Binding-site contacts:
Ligand atom C1 contacts residue MET279 of chain 1.B at 4.3 Å (hydrophobic).
Ligand atom C13 contacts residue LEU149 of chain 1.B at 3.9 Å (hydrophobic).
Ligand atom C16 contacts residue PHE192 of chain 1.B at 4.2 Å (hydrophobic).
Ligand atom C15 contacts residue PHE226 of chain 1.B at 3.4 Å (hydrophobic).
Ligand atom O3 contacts residue MET279 of chain 1.B at 3.3 Å.
Ligand atom C9 contacts residue PHE259 of chain 1.B at 4.3 Å (hydrophobic).
Ligand atom O3 contacts residue GLU282 of chain 1.B at 4.3 Å.
Ligand atom C14 contacts residue PRO187 of chain 1.B at 4.0 Å (hydrophobic).
Ligand atom O17 contacts residue NAP1 of chain 1.J at 3.6 Å.
Ligand atom O3 contacts residue VAL283 of chain 1.B at 3.9 Å.
Ligand atom C18 contacts residue TYR155 of chain 1.B at 4.0 Å (hydrophobic).
Ligand atom O17 contacts residue GLY144 of chain 1.B at 3.5 Å (h-bond).
Ligand atom C3 contacts residue MET279 of chain 1.B at 3.5 Å (hydrophobic).
Ligand atom C18 contacts residue ASN152 of chain 1.B at 4.2 Å.
Ligand atom O17 contacts residue CYS185 of chain 1.B at 4.3 Å.
Ligand atom C8 contacts residue PRO187 of chain 1.B at 4.2 Å (hydrophobic).
Ligand atom C6 contacts residue SER222 of chain 1.B at 4.2 Å.
Ligand atom C18 contacts residue LEU149 of chain 1.B at 3.2 Å (hydrophobic).
Ligand atom C16 contacts residue TYR155 of chain 1.B at 4.3 Å (hydrophobic).
Ligand atom C12 contacts residue LEU149 of chain 1.B at 3.4 Å (hydrophobic).
Ligand atom C12 contacts residue VAL143 of chain 1.B at 3.1 Å (hydrophobic).
Ligand atom C12 contacts residue GLY144 of chain 1.B at 4.0 Å.
Ligand atom C1 contacts residue PHE259 of chain 1.B at 3.7 Å (hydrophobic).
Ligand atom C11 contacts residue LEU149 of chain 1.B at 4.0 Å (hydrophobic).
Ligand atom O17 contacts residue SER142 of chain 1.B at 3.1 Å (h-bond).
Ligand atom C11 contacts residue VAL143 of chain 1.B at 3.3 Å (hydrophobic).
Ligand atom C1 contacts residue LEU149 of chain 1.B at 4.3 Å (hydrophobic).
Ligand atom C7 contacts residue PHE226 of chain 1.B at 4.1 Å (hydrophobic).
Ligand atom C7 contacts residue PRO187 of chain 1.B at 4.2 Å (hydrophobic).
Ligand atom C2 contacts residue MET279 of chain 1.B at 3.4 Å (hydrophobic).
Ligand atom O17 contacts residue VAL143 of chain 1.B at 3.4 Å (h-bond).
Ligand atom O17 contacts residue TYR155 of chain 1.B at 3.5 Å (h-bond).
Ligand atom C17 contacts residue NAP1 of chain 1.J at 4.0 Å.
Ligand atom C15 contacts residue PRO187 of chain 1.B at 4.2 Å (hydrophobic).
Ligand atom C6 contacts residue TYR218 of chain 1.B at 3.8 Å (hydrophobic).
Ligand atom C16 contacts residue NAP1 of chain 1.J at 3.7 Å.
Ligand atom C9 contacts residue PRO187 of chain 1.B at 4.1 Å (hydrophobic).
Ligand atom C2 contacts residue PHE259 of chain 1.B at 4.4 Å (hydrophobic).
Ligand atom C11 contacts residue PHE259 of chain 1.B at 4.2 Å (hydrophobic).
Ligand atom C16 contacts residue PHE226 of chain 1.B at 4.3 Å (hydrophobic).

The small molecule below binds the protein below.
Small molecule (SMILES): C[C@]12CC[C@@H]3c4ccc(O)cc4CC[C@H]3[C@@H]1CC[C@@H]2O

Sequence of chain 1.B:
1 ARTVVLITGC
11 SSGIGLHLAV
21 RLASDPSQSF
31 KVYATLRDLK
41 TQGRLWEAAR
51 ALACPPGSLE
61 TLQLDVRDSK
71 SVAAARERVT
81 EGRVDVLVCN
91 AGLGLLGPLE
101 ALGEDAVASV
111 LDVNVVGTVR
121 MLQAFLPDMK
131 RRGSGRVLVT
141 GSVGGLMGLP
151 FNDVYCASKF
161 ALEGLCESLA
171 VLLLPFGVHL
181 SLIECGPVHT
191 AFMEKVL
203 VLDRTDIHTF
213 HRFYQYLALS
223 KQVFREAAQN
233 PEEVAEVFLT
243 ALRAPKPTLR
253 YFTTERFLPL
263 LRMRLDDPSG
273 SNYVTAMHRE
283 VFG